Sequence of chain 1.H:
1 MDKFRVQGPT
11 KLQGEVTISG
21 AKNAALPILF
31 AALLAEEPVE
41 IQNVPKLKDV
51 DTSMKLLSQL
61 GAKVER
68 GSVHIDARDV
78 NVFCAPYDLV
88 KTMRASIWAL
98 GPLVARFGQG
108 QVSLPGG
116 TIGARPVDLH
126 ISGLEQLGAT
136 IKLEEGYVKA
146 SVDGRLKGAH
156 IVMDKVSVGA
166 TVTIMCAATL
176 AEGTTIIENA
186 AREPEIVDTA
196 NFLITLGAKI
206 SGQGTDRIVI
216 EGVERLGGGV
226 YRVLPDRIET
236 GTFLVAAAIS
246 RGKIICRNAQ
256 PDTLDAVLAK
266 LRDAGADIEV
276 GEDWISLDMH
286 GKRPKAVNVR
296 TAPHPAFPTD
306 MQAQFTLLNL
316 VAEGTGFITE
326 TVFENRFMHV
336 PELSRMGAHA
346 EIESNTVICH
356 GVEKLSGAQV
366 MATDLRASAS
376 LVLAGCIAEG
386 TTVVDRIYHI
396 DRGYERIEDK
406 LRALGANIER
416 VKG

The small molecule below binds the protein below.
Small molecule (SMILES): CC(=O)N[C@H]1[C@@H](O[P](=O)(O)O[P](=O)(O)OC[C@H]2O[C@@H](n3ccc(=O)[nH]c3=O)[C@H](O)[C@@H]2O)O[C@H](CO)[C@@H](O)[C@@H]1O[C@H](C)C(=O)O

Binding-site contacts:
Ligand atom O1B contacts residue GLY164 of chain 1.H at 2.9 Å (h-bond).
Ligand atom C4U contacts residue LEU124 of chain 1.H at 3.7 Å (hydrophobic).
Ligand atom O2E contacts residue LEU370 of chain 1.H at 3.5 Å.
Ligand atom O7 contacts residue ASN23 of chain 1.H at 3.1 Å.
Ligand atom C8 contacts residue ASN23 of chain 1.H at 3.6 Å.
Ligand atom O1E contacts residue LYS22 of chain 1.H at 2.6 Å (salt-bridge).
Ligand atom O4 contacts residue PHE328 of chain 1.H at 3.3 Å.
Ligand atom C4U contacts residue ASP123 of chain 1.H at 3.6 Å.
Ligand atom O1A contacts residue SER162 of chain 1.H at 2.8 Å (h-bond).
Ligand atom C6U contacts residue PRO121 of chain 1.H at 3.7 Å (hydrophobic).
Ligand atom O2D contacts residue ALA119 of chain 1.H at 2.9 Å (h-bond).
Ligand atom O2E contacts residue LYS22 of chain 1.H at 3.7 Å.
Ligand atom N3U contacts residue ASP123 of chain 1.H at 2.9 Å (salt-bridge).
Ligand atom O2A contacts residue VAL163 of chain 1.H at 2.7 Å (h-bond).
Ligand atom O4 contacts residue THR304 of chain 1.H at 3.7 Å.
Ligand atom PA contacts residue VAL163 of chain 1.H at 3.5 Å.
Ligand atom O2A contacts residue SER162 of chain 1.H at 3.6 Å.
Ligand atom C8 contacts residue TRP95 of chain 1.H at 3.7 Å (hydrophobic).
Ligand atom C7 contacts residue ASN23 of chain 1.H at 3.5 Å.
Ligand atom O4U contacts residue LEU124 of chain 1.H at 2.9 Å (h-bond).
Ligand atom O4U contacts residue PRO121 of chain 1.H at 3.4 Å (h-bond).
Ligand atom O4U contacts residue ASP123 of chain 1.H at 3.4 Å (salt-bridge).
Ligand atom C4U contacts residue PRO121 of chain 1.H at 3.0 Å (hydrophobic).
Ligand atom O4 contacts residue ASP305 of chain 1.H at 3.1 Å (salt-bridge).
Ligand atom O1E contacts residue ASN23 of chain 1.H at 3.3 Å (h-bond).
Ligand atom C5D contacts residue VAL161 of chain 1.H at 3.6 Å (hydrophobic).
Ligand atom O2U contacts residue LYS160 of chain 1.H at 3.4 Å.
Ligand atom O1A contacts residue GLY164 of chain 1.H at 3.5 Å (h-bond).
Ligand atom O1A contacts residue VAL163 of chain 1.H at 3.5 Å (h-bond).
Ligand atom O3D contacts residue VAL327 of chain 1.H at 2.8 Å (h-bond).
Ligand atom N3U contacts residue PRO121 of chain 1.H at 3.4 Å (h-bond).
Ligand atom C5U contacts residue SER162 of chain 1.H at 3.4 Å.
Ligand atom O3 contacts residue ASP305 of chain 1.H at 3.6 Å (salt-bridge).
Ligand atom O4U contacts residue VAL122 of chain 1.H at 3.3 Å.
Ligand atom C1E contacts residue LYS22 of chain 1.H at 3.5 Å.
Ligand atom C4 contacts residue ASP305 of chain 1.H at 3.6 Å.
Ligand atom O3 contacts residue ASN23 of chain 1.H at 3.6 Å.
Ligand atom O2B contacts residue ARG120 of chain 1.H at 3.1 Å (salt-bridge).
Ligand atom C5U contacts residue PRO121 of chain 1.H at 3.2 Å (hydrophobic).
Ligand atom N3U contacts residue LEU124 of chain 1.H at 3.7 Å.